Sequence of chain 1.A:
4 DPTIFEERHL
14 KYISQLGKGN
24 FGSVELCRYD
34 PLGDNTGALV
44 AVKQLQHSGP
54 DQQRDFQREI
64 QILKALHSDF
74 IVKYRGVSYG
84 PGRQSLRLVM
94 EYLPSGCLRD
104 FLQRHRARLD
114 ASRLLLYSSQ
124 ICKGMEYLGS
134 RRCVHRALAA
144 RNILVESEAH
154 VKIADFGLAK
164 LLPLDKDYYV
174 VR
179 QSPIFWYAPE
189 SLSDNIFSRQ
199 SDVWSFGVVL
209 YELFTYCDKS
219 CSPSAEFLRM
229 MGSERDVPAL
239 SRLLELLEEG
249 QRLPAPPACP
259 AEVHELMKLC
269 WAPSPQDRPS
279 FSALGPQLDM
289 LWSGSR

A protein and the small-molecule ligand that binds it are described below.
Small molecule (SMILES): N#C/C=C/c1ccc(-c2nc3cnc4[nH]ccc4c3n2C2CCCCC2)o1

Binding-site contacts:
Ligand atom C20 contacts residue LEU147 of chain 1.A at 3.8 Å (hydrophobic).
Ligand atom N1 contacts residue GLU94 of chain 1.A at 2.7 Å (salt-bridge).
Ligand atom C13 contacts residue ASP103 of chain 1.A at 3.2 Å.
Ligand atom O contacts residue CYS100 of chain 1.A at 3.5 Å.
Ligand atom N contacts residue LEU96 of chain 1.A at 3.0 Å (h-bond).
Ligand atom C2 contacts residue LEU147 of chain 1.A at 3.5 Å (hydrophobic).
Ligand atom C3 contacts residue GLU94 of chain 1.A at 3.7 Å.
Ligand atom C9 contacts residue LEU19 of chain 1.A at 3.2 Å (hydrophobic).
Ligand atom C12 contacts residue CYS100 of chain 1.A at 2.8 Å (hydrophobic).
Ligand atom C1 contacts residue LEU147 of chain 1.A at 3.5 Å (hydrophobic).
Ligand atom N4 contacts residue ASP103 of chain 1.A at 3.6 Å (salt-bridge).
Ligand atom C16 contacts residue LEU19 of chain 1.A at 3.6 Å (hydrophobic).
Ligand atom N contacts residue TYR95 of chain 1.A at 3.5 Å.
Ligand atom C11 contacts residue CYS100 of chain 1.A at 3.4 Å (hydrophobic).
Ligand atom C3 contacts residue LEU147 of chain 1.A at 3.6 Å (hydrophobic).
Ligand atom C5 contacts residue LEU147 of chain 1.A at 3.7 Å (hydrophobic).
Ligand atom C16 contacts residue GLY20 of chain 1.A at 3.8 Å.
Ligand atom C18 contacts residue EDO1 of chain 1.F at 3.5 Å.
Ligand atom C contacts residue LEU147 of chain 1.A at 3.7 Å (hydrophobic).
Ligand atom C13 contacts residue CYS100 of chain 1.A at 3.0 Å (hydrophobic).
Ligand atom N2 contacts residue LEU147 of chain 1.A at 3.6 Å.
Ligand atom C14 contacts residue ARG144 of chain 1.A at 3.4 Å.
Ligand atom N1 contacts residue ALA44 of chain 1.A at 3.3 Å.
Ligand atom C4 contacts residue TYR95 of chain 1.A at 3.6 Å (hydrophobic).
Ligand atom N4 contacts residue ARG102 of chain 1.A at 3.1 Å (salt-bridge).
Ligand atom N1 contacts residue LEU147 of chain 1.A at 3.7 Å.
Ligand atom C6 contacts residue ALA44 of chain 1.A at 3.8 Å (hydrophobic).
Ligand atom C19 contacts residue ASN145 of chain 1.A at 3.7 Å.
Ligand atom C12 contacts residue ARG144 of chain 1.A at 3.8 Å.
Ligand atom C14 contacts residue CYS100 of chain 1.A at 3.2 Å (hydrophobic).
Ligand atom C6 contacts residue LEU147 of chain 1.A at 3.8 Å (hydrophobic).
Ligand atom C4 contacts residue LEU96 of chain 1.A at 3.3 Å (hydrophobic).
Ligand atom C3 contacts residue ALA44 of chain 1.A at 3.8 Å (hydrophobic).
Ligand atom C14 contacts residue ASP103 of chain 1.A at 3.5 Å.
Ligand atom C10 contacts residue LEU19 of chain 1.A at 3.6 Å (hydrophobic).
Ligand atom C17 contacts residue EDO1 of chain 1.F at 3.6 Å.
Ligand atom C8 contacts residue LEU19 of chain 1.A at 3.5 Å (hydrophobic).
Ligand atom N4 contacts residue ARG144 of chain 1.A at 3.0 Å (salt-bridge).
Ligand atom C7 contacts residue LEU147 of chain 1.A at 3.8 Å (hydrophobic).
Ligand atom C6 contacts residue GLU94 of chain 1.A at 3.7 Å.